This protein binds this small molecule.
Small molecule (SMILES): O=C1O[C@H](CO)[C@@H](O[C@@H]2O[C@H](CO)[C@H](O)[C@H](O)[C@H]2O)[C@H](O)[C@H]1O

Sequence of chain 1.A:
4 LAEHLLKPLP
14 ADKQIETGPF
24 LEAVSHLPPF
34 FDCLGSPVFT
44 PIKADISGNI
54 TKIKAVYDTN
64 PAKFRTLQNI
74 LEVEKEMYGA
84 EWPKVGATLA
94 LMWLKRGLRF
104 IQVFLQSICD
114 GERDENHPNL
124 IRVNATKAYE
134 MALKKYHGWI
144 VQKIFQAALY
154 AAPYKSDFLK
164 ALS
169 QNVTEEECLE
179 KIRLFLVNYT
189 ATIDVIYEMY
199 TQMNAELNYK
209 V

Binding-site contacts:
Ligand atom O5 contacts residue LEU92 of chain 1.A at 4.2 Å.
Ligand atom C5 contacts residue TYR207 of chain 1.A at 3.8 Å (hydrophobic).
Ligand atom O1 contacts residue DAO1 of chain 1.D at 3.8 Å.
Ligand atom O1 contacts residue ASP48 of chain 1.A at 3.4 Å (salt-bridge).
Ligand atom O6 contacts residue TRP96 of chain 1.A at 4.1 Å.
Ligand atom O5 contacts residue TYR207 of chain 1.A at 4.4 Å.
Ligand atom O2 contacts residue TRP96 of chain 1.A at 3.6 Å.
Ligand atom O3 contacts residue LYS55 of chain 1.A at 3.6 Å.
Ligand atom C3 contacts residue ASN52 of chain 1.A at 3.5 Å.
Ligand atom O3 contacts residue ASN52 of chain 1.A at 2.5 Å (h-bond).
Ligand atom C2 contacts residue ASP48 of chain 1.A at 3.4 Å.
Ligand atom C2 contacts residue LYS55 of chain 1.A at 3.9 Å.
Ligand atom C4 contacts residue TRP96 of chain 1.A at 4.4 Å (hydrophobic).
Ligand atom O2 contacts residue ASP48 of chain 1.A at 2.7 Å (salt-bridge).
Ligand atom C3 contacts residue TRP96 of chain 1.A at 4.0 Å (hydrophobic).
Ligand atom C1 contacts residue SPH1 of chain 1.C at 2.5 Å.
Ligand atom O1 contacts residue TRP96 of chain 1.A at 4.0 Å.
Ligand atom C1 contacts residue ASP48 of chain 1.A at 3.8 Å.
Ligand atom C6 contacts residue TYR207 of chain 1.A at 3.5 Å (hydrophobic).
Ligand atom O5 contacts residue SPH1 of chain 1.C at 3.0 Å.
Ligand atom C3 contacts residue LYS55 of chain 1.A at 4.2 Å.
Ligand atom C5 contacts residue SPH1 of chain 1.C at 4.3 Å.
Ligand atom O2 contacts residue ASN52 of chain 1.A at 4.1 Å.
Ligand atom O4 contacts residue LEU92 of chain 1.A at 3.7 Å.
Ligand atom C2 contacts residue SPH1 of chain 1.C at 3.8 Å.
Ligand atom O2 contacts residue ASN52 of chain 1.A at 2.8 Å (h-bond).
Ligand atom O6 contacts residue VAL209 of chain 1.A at 4.1 Å.
Ligand atom O5 contacts residue TRP96 of chain 1.A at 4.0 Å.
Ligand atom O3 contacts residue LYS55 of chain 1.A at 3.2 Å.
Ligand atom C2 contacts residue ASN52 of chain 1.A at 4.0 Å.
Ligand atom C5 contacts residue TRP96 of chain 1.A at 3.8 Å (hydrophobic).
Ligand atom O2 contacts residue ALA93 of chain 1.A at 4.3 Å.
Ligand atom O1 contacts residue SPH1 of chain 1.C at 1.3 Å.
Ligand atom C1 contacts residue TRP96 of chain 1.A at 4.4 Å (hydrophobic).
Ligand atom C2 contacts residue TRP96 of chain 1.A at 4.3 Å (hydrophobic).
Ligand atom C1 contacts residue LEU92 of chain 1.A at 3.7 Å (hydrophobic).
Ligand atom O2 contacts residue SPH1 of chain 1.C at 4.0 Å.
Ligand atom O2 contacts residue LYS55 of chain 1.A at 3.1 Å.
Ligand atom O6 contacts residue TYR207 of chain 1.A at 2.5 Å (h-bond).